Binding-site contacts:
Ligand atom CAQ contacts residue PHE55 of chain 1.A at 3.7 Å (hydrophobic).
Ligand atom CAN contacts residue GLN73 of chain 1.A at 3.7 Å.
Ligand atom CAC contacts residue TYR101 of chain 1.A at 3.5 Å (hydrophobic).
Ligand atom CBT contacts residue ASP56 of chain 1.A at 3.8 Å.
Ligand atom CAP contacts residue GLN73 of chain 1.A at 3.2 Å.
Ligand atom OAG contacts residue ASP56 of chain 1.A at 3.3 Å (salt-bridge).
Ligand atom OAG contacts residue PHE55 of chain 1.A at 3.5 Å.
Ligand atom CB contacts residue TRP78 of chain 1.A at 3.5 Å (hydrophobic).
Ligand atom CBN contacts residue VAL74 of chain 1.A at 3.8 Å (hydrophobic).
Ligand atom N contacts residue TYR101 of chain 1.A at 3.8 Å.
Ligand atom CAK contacts residue PHE65 of chain 1.A at 3.7 Å (hydrophobic).
Ligand atom CAB contacts residue GLY72 of chain 1.A at 3.2 Å.
Ligand atom OBF contacts residue TYR101 of chain 1.A at 3.3 Å (h-bond).
Ligand atom CAC contacts residue ALA100 of chain 1.A at 3.8 Å (hydrophobic).
Ligand atom OAF contacts residue TYR101 of chain 1.A at 2.6 Å (h-bond).
Ligand atom O contacts residue VAL74 of chain 1.A at 3.3 Å.
Ligand atom CAT contacts residue PHE65 of chain 1.A at 3.7 Å (hydrophobic).
Ligand atom CAR contacts residue TRP78 of chain 1.A at 3.6 Å (hydrophobic).
Ligand atom O contacts residue ILE75 of chain 1.A at 3.0 Å (h-bond).
Ligand atom CBA contacts residue TYR45 of chain 1.A at 3.6 Å (hydrophobic).
Ligand atom OBC contacts residue VAL74 of chain 1.A at 3.6 Å (h-bond).
Ligand atom CBI contacts residue TYR101 of chain 1.A at 3.3 Å (hydrophobic).
Ligand atom OBE contacts residue PHE65 of chain 1.A at 3.5 Å.
Ligand atom CAM contacts residue GLN73 of chain 1.A at 3.4 Å.
Ligand atom C contacts residue TYR101 of chain 1.A at 3.4 Å (hydrophobic).
Ligand atom CAB contacts residue VAL74 of chain 1.A at 3.4 Å (hydrophobic).
Ligand atom CAR contacts residue PHE65 of chain 1.A at 3.6 Å (hydrophobic).
Ligand atom CAN contacts residue VAL74 of chain 1.A at 3.5 Å (hydrophobic).
Ligand atom CAA contacts residue PHE55 of chain 1.A at 3.6 Å (hydrophobic).
Ligand atom CA contacts residue TYR101 of chain 1.A at 3.5 Å (hydrophobic).
Ligand atom CBL contacts residue PHE65 of chain 1.A at 3.5 Å (hydrophobic).
Ligand atom CBQ contacts residue TYR101 of chain 1.A at 3.8 Å (hydrophobic).
Ligand atom CAN contacts residue GLY72 of chain 1.A at 3.7 Å.
Ligand atom CAT contacts residue TYR45 of chain 1.A at 3.6 Å (hydrophobic).
Ligand atom OAG contacts residue TYR45 of chain 1.A at 3.4 Å.
Ligand atom OAI contacts residue ASP56 of chain 1.A at 2.8 Å (salt-bridge).
Ligand atom CAZ contacts residue TYR101 of chain 1.A at 3.4 Å (hydrophobic).
Ligand atom OBE contacts residue GLN73 of chain 1.A at 3.4 Å (h-bond).
Ligand atom CBL contacts residue GLN73 of chain 1.A at 3.8 Å.
Ligand atom CAA contacts residue ILE110 of chain 1.A at 3.8 Å (hydrophobic).

Sequence of chain 1.A:
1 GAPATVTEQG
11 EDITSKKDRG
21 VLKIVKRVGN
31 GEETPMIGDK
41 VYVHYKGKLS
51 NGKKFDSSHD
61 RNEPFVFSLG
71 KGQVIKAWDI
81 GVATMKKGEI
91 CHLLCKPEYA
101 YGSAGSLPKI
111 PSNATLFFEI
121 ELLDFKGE

The protein below binds the small molecule below.
Small molecule (SMILES): CC[C@@H]1CCCC[C@@]1(O)C(=O)C(=O)N1CCCC[C@H]1C(=O)O[C@H](CCc1ccc(OC)c(OC)c1)c1cccc(OCC(=O)O)c1